Sequence of chain 1.F:
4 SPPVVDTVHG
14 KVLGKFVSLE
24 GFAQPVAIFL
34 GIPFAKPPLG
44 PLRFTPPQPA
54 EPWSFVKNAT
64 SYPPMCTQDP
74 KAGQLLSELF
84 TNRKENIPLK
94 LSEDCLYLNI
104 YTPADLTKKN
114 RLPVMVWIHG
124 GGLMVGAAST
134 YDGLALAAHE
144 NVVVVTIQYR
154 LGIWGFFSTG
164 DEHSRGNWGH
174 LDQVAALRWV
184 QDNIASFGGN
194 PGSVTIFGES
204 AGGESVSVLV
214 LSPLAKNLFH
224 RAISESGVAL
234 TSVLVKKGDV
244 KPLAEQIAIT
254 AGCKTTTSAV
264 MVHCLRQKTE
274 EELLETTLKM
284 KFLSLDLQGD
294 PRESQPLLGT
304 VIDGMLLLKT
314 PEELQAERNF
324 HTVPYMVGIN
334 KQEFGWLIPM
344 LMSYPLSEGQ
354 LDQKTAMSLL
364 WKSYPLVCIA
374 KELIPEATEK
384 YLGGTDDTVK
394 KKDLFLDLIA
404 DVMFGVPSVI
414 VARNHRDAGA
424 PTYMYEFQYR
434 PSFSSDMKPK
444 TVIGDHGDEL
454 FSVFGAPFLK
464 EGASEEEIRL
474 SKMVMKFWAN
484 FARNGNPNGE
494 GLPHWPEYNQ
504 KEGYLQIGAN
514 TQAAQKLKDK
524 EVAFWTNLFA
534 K

This protein binds this small molecule.
Small molecule (SMILES): CC(=O)N[C@H]1[C@H]([C@H](O)[C@H](O)CO)O[C@@](O)(C(=O)O)C[C@@H]1O

Sequence of chain 1.D:
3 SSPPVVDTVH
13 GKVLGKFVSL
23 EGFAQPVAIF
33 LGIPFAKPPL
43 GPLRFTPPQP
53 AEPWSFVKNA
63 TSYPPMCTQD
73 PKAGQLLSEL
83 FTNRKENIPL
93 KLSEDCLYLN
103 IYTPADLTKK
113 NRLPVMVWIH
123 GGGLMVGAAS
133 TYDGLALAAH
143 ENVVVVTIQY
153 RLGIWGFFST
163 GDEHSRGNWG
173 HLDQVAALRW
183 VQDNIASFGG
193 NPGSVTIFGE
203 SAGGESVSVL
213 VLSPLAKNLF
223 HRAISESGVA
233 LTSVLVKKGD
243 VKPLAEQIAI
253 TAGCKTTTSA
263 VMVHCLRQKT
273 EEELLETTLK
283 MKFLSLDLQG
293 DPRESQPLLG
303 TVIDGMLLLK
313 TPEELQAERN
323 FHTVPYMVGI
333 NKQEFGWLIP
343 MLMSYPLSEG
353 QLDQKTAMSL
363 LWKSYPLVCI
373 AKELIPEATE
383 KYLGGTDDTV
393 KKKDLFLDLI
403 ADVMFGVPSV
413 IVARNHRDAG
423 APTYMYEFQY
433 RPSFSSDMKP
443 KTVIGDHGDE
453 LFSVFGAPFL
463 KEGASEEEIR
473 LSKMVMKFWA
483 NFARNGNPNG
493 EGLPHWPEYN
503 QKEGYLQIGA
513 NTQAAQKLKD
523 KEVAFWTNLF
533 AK

Binding-site contacts:
Ligand atom O8 contacts residue NAG1 of chain 1.AA at 3.6 Å.
Ligand atom C4 contacts residue SER64 of chain 1.F at 3.0 Å.
Ligand atom C3 contacts residue ASN61 of chain 1.F at 4.2 Å.
Ligand atom O4 contacts residue PRO66 of chain 1.F at 4.3 Å.
Ligand atom C2 contacts residue ASN61 of chain 1.F at 4.4 Å.
Ligand atom N5 contacts residue SER64 of chain 1.F at 2.5 Å (h-bond).
Ligand atom O1A contacts residue PRO36 of chain 1.F at 3.7 Å.
Ligand atom O8 contacts residue LYS60 of chain 1.F at 4.1 Å.
Ligand atom C5 contacts residue ASN61 of chain 1.F at 4.0 Å.
Ligand atom C5 contacts residue SER64 of chain 1.F at 3.3 Å.
Ligand atom O1A contacts residue TYR100 of chain 1.F at 3.0 Å.
Ligand atom C9 contacts residue NAG1 of chain 1.AA at 3.9 Å.
Ligand atom O6 contacts residue ASN61 of chain 1.F at 3.4 Å (h-bond).
Ligand atom C10 contacts residue SER64 of chain 1.F at 3.0 Å.
Ligand atom C3 contacts residue GLY34 of chain 1.F at 3.5 Å.
Ligand atom C3 contacts residue LEU33 of chain 1.F at 4.0 Å (hydrophobic).
Ligand atom O1A contacts residue GLY34 of chain 1.F at 2.4 Å (h-bond).
Ligand atom C4 contacts residue ASN61 of chain 1.F at 4.1 Å.
Ligand atom C3 contacts residue SER64 of chain 1.F at 4.1 Å.
Ligand atom C1 contacts residue TYR100 of chain 1.F at 4.0 Å (hydrophobic).
Ligand atom O8 contacts residue ASN61 of chain 1.F at 2.8 Å.
Ligand atom O10 contacts residue SER64 of chain 1.F at 3.9 Å.
Ligand atom O7 contacts residue LYS244 of chain 1.D at 3.7 Å.
Ligand atom O1B contacts residue LYS60 of chain 1.F at 2.7 Å (salt-bridge).
Ligand atom C11 contacts residue SER64 of chain 1.F at 3.1 Å.
Ligand atom O4 contacts residue SER64 of chain 1.F at 2.9 Å (h-bond).
Ligand atom O4 contacts residue TYR65 of chain 1.F at 3.8 Å.
Ligand atom C1 contacts residue LYS60 of chain 1.F at 3.9 Å.
Ligand atom O9 contacts residue NAG1 of chain 1.AA at 2.8 Å.
Ligand atom C8 contacts residue ASN61 of chain 1.F at 4.0 Å.
Ligand atom O1B contacts residue GLY34 of chain 1.F at 4.1 Å.
Ligand atom C2 contacts residue GLY34 of chain 1.F at 4.0 Å.
Ligand atom O1B contacts residue PRO36 of chain 1.F at 4.3 Å.
Ligand atom C8 contacts residue NAG1 of chain 1.AA at 4.3 Å.
Ligand atom C7 contacts residue ASN61 of chain 1.F at 3.9 Å.
Ligand atom O10 contacts residue LYS244 of chain 1.D at 4.4 Å.
Ligand atom C1 contacts residue GLY34 of chain 1.F at 3.3 Å.
Ligand atom N5 contacts residue ASN61 of chain 1.F at 4.3 Å.
Ligand atom O6 contacts residue LYS60 of chain 1.F at 4.3 Å.
Ligand atom C6 contacts residue ASN61 of chain 1.F at 3.0 Å.